This protein binds this small molecule.
Small molecule (SMILES): CC(C)CCN[C@@H]1CCc2cc(O)c(N3CC(=O)NS3(=O)=O)c(F)c2C1

Binding-site contacts:
Ligand atom O2 contacts residue CYS218 of chain 1.A at 3.4 Å (h-bond).
Ligand atom O1 contacts residue PHE185 of chain 1.A at 2.9 Å (h-bond).
Ligand atom C11 contacts residue PHE185 of chain 1.A at 3.5 Å (hydrophobic).
Ligand atom C13 contacts residue ASP184 of chain 1.A at 3.6 Å.
Ligand atom C13 contacts residue ARG224 of chain 1.A at 3.7 Å.
Ligand atom C10 contacts residue ASP184 of chain 1.A at 3.6 Å.
Ligand atom O3 contacts residue ASP184 of chain 1.A at 3.7 Å.
Ligand atom C12 contacts residue ASP184 of chain 1.A at 3.2 Å.
Ligand atom O3 contacts residue SER219 of chain 1.A at 2.9 Å (h-bond).
Ligand atom O2 contacts residue ALA220 of chain 1.A at 3.3 Å.
Ligand atom N2 contacts residue GLY223 of chain 1.A at 3.6 Å.
Ligand atom C13 contacts residue PHE185 of chain 1.A at 3.5 Å (hydrophobic).
Ligand atom S contacts residue CYS218 of chain 1.A at 3.6 Å.
Ligand atom C12 contacts residue PHE185 of chain 1.A at 3.6 Å (hydrophobic).
Ligand atom O2 contacts residue GLY223 of chain 1.A at 3.1 Å (h-bond).
Ligand atom O contacts residue SER219 of chain 1.A at 3.6 Å.
Ligand atom C3 contacts residue ASP52 of chain 1.A at 3.6 Å.
Ligand atom O1 contacts residue GLN266 of chain 1.A at 2.9 Å (h-bond).
Ligand atom C2 contacts residue MET258 of chain 1.A at 3.7 Å (hydrophobic).
Ligand atom C15 contacts residue PHE185 of chain 1.A at 3.7 Å (hydrophobic).
Ligand atom C14 contacts residue PHE185 of chain 1.A at 3.5 Å (hydrophobic).
Ligand atom F contacts residue ILE222 of chain 1.A at 3.5 Å.
Ligand atom C9 contacts residue TYR50 of chain 1.A at 3.7 Å (hydrophobic).
Ligand atom C4 contacts residue ASP52 of chain 1.A at 3.4 Å.
Ligand atom O2 contacts residue ILE222 of chain 1.A at 3.4 Å (h-bond).
Ligand atom O contacts residue ASP184 of chain 1.A at 2.8 Å (salt-bridge).
Ligand atom C5 contacts residue ASP52 of chain 1.A at 3.4 Å.
Ligand atom C2 contacts residue ASP52 of chain 1.A at 3.6 Å.
Ligand atom O contacts residue LYS124 of chain 1.A at 3.5 Å (salt-bridge).
Ligand atom N contacts residue ASP52 of chain 1.A at 2.6 Å (salt-bridge).
Ligand atom O3 contacts residue ALA220 of chain 1.A at 3.1 Å (h-bond).
Ligand atom N2 contacts residue ARG224 of chain 1.A at 3.2 Å (salt-bridge).
Ligand atom O2 contacts residue GLY221 of chain 1.A at 3.5 Å (h-bond).
Ligand atom O3 contacts residue ARG224 of chain 1.A at 3.1 Å (salt-bridge).
Ligand atom F contacts residue GLN262 of chain 1.A at 3.0 Å.
Ligand atom O1 contacts residue ARG224 of chain 1.A at 3.4 Å.
Ligand atom O3 contacts residue CYS218 of chain 1.A at 3.6 Å (h-bond).
Ligand atom C6 contacts residue ASP52 of chain 1.A at 3.5 Å.
Ligand atom C16 contacts residue GLN262 of chain 1.A at 3.6 Å.
Ligand atom N1 contacts residue ASP184 of chain 1.A at 3.3 Å (salt-bridge).

Sequence of chain 1.A:
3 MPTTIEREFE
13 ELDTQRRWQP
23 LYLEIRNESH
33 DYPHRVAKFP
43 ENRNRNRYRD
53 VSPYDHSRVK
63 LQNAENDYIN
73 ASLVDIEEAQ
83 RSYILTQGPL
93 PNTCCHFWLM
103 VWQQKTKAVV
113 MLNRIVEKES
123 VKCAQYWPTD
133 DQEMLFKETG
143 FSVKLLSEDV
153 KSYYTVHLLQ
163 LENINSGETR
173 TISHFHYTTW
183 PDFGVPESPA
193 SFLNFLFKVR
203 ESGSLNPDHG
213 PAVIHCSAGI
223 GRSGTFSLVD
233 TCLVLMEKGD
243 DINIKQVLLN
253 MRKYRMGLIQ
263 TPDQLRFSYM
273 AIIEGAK